Sequence of chain 1.G:
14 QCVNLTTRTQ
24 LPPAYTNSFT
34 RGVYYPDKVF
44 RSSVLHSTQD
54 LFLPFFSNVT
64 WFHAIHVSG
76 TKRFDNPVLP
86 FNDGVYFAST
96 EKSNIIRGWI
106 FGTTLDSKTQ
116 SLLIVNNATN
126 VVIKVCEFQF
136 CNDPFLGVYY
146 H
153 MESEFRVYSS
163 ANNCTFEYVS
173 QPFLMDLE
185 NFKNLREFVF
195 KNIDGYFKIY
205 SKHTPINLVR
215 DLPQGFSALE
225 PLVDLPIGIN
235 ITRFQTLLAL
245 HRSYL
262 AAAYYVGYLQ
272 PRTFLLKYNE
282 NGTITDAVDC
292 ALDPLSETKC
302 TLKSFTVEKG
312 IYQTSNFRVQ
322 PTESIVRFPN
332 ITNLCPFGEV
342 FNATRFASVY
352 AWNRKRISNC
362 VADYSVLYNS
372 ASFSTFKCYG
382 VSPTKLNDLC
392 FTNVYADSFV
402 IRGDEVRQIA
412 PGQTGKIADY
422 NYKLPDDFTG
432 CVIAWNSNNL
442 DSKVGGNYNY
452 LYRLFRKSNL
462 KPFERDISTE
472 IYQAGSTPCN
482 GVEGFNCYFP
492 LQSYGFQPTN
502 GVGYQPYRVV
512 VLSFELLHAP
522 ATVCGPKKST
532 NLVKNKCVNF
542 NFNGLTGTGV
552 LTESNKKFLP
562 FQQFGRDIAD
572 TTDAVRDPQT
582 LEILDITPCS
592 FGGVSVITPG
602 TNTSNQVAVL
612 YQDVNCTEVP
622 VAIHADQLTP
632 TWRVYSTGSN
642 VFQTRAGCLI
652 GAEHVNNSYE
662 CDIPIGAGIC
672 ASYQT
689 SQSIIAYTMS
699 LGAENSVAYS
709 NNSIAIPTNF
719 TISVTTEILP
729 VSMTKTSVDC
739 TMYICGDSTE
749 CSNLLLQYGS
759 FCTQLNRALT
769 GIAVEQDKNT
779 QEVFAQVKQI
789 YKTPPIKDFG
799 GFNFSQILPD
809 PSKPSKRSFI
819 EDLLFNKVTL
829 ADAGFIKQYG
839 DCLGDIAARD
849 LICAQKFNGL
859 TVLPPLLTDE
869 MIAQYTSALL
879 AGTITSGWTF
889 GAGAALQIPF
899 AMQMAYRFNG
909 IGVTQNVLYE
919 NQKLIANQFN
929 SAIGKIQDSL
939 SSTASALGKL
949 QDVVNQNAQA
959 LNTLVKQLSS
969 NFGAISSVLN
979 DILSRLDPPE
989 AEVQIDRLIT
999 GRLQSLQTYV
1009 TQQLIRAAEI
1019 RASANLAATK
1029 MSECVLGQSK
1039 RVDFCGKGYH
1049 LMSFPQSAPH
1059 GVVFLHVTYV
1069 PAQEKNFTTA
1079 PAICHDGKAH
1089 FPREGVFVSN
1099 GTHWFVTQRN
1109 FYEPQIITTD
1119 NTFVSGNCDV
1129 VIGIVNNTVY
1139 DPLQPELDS

A protein and the small-molecule ligand that binds it are described below.
Small molecule (SMILES): CC(=O)N[C@@H]1[C@@H](O)[C@H](O)[C@@H](CO)O[C@H]1O

Sequence of chain 1.A:
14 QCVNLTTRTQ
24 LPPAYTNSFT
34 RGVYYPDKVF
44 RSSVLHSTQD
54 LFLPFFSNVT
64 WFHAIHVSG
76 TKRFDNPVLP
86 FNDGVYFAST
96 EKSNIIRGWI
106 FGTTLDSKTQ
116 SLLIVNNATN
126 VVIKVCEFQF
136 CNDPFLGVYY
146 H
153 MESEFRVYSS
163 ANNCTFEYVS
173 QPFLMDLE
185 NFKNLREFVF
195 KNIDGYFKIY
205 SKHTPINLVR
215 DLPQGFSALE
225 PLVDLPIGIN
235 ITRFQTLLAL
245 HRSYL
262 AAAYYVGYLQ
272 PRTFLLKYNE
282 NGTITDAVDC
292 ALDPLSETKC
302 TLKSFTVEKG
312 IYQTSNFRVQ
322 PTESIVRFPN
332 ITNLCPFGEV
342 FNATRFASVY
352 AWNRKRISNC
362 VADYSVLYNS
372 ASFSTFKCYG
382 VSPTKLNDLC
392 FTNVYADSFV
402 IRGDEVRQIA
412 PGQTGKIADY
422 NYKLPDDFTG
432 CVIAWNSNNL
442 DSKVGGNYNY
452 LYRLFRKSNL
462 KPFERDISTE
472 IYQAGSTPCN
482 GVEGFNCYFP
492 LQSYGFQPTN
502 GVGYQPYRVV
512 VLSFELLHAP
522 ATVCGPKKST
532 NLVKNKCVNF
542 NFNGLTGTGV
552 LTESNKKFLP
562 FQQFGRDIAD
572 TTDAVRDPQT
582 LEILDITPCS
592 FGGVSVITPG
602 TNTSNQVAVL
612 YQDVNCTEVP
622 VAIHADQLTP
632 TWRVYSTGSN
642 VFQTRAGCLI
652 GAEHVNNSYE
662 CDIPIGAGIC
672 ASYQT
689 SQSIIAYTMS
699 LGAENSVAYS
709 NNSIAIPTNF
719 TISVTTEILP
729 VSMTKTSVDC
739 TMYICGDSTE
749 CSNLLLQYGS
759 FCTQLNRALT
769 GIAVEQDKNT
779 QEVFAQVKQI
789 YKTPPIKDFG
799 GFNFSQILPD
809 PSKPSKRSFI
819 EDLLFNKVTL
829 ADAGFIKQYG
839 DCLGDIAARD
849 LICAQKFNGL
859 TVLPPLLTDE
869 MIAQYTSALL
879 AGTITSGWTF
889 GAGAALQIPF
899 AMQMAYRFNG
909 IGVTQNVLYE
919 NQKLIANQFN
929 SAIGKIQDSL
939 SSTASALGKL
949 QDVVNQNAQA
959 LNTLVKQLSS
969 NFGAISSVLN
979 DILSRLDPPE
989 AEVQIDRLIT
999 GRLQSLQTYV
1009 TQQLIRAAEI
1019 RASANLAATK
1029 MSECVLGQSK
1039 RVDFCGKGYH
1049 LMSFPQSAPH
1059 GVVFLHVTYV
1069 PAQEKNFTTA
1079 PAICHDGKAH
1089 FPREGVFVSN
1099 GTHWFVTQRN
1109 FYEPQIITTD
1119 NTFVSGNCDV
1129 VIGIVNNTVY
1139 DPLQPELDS

Binding-site contacts:
Ligand atom O7 contacts residue ASN280 of chain 1.A at 3.9 Å.
Ligand atom C1 contacts residue GLU281 of chain 1.A at 4.4 Å.
Ligand atom O6 contacts residue LYS558 of chain 1.G at 4.0 Å.
Ligand atom O5 contacts residue ASN282 of chain 1.A at 2.4 Å (h-bond).
Ligand atom O5 contacts residue LYS558 of chain 1.G at 3.4 Å (salt-bridge).
Ligand atom C5 contacts residue ASN282 of chain 1.A at 3.7 Å.
Ligand atom N2 contacts residue ASN282 of chain 1.A at 2.9 Å (h-bond).
Ligand atom C8 contacts residue ASN282 of chain 1.A at 4.5 Å.
Ligand atom N2 contacts residue ASN280 of chain 1.A at 4.4 Å.
Ligand atom C5 contacts residue LYS558 of chain 1.G at 3.9 Å.
Ligand atom C4 contacts residue ASN282 of chain 1.A at 4.2 Å.
Ligand atom C8 contacts residue ASN280 of chain 1.A at 3.4 Å.
Ligand atom C7 contacts residue GLU281 of chain 1.A at 4.4 Å.
Ligand atom C8 contacts residue GLU281 of chain 1.A at 4.2 Å.
Ligand atom C1 contacts residue ASN282 of chain 1.A at 1.4 Å.
Ligand atom C7 contacts residue ASN280 of chain 1.A at 3.7 Å.
Ligand atom O7 contacts residue ASN282 of chain 1.A at 3.3 Å (h-bond).
Ligand atom C2 contacts residue ASN282 of chain 1.A at 2.5 Å.
Ligand atom C6 contacts residue LYS558 of chain 1.G at 3.3 Å.
Ligand atom C7 contacts residue ASN282 of chain 1.A at 3.3 Å.
Ligand atom C3 contacts residue ASN282 of chain 1.A at 3.8 Å.
Ligand atom N2 contacts residue GLU281 of chain 1.A at 3.7 Å.